Binding-site contacts:
Ligand atom C30 contacts residue ILE137 of chain 1.E at 3.8 Å (hydrophobic).
Ligand atom C16 contacts residue GLN26 of chain 1.E at 4.0 Å.
Ligand atom C22 contacts residue ARG104 of chain 1.E at 3.7 Å.
Ligand atom C21 contacts residue ALA108 of chain 1.E at 3.8 Å (hydrophobic).
Ligand atom C14 contacts residue PHE117 of chain 1.E at 3.6 Å (hydrophobic).
Ligand atom C26 contacts residue CYS60 of chain 1.E at 3.9 Å (hydrophobic).
Ligand atom C7 contacts residue MET105 of chain 1.E at 3.9 Å (hydrophobic).
Ligand atom C22 contacts residue GLN26 of chain 1.E at 4.0 Å.
Ligand atom C27 contacts residue CYS25 of chain 1.E at 3.6 Å (hydrophobic).
Ligand atom C17 contacts residue VAL101 of chain 1.E at 3.8 Å (hydrophobic).
Ligand atom C12 contacts residue LEU64 of chain 1.E at 3.8 Å (hydrophobic).
Ligand atom C31 contacts residue TRP57 of chain 1.E at 4.0 Å (hydrophobic).
Ligand atom C24 contacts residue VAL116 of chain 1.E at 3.9 Å (hydrophobic).
Ligand atom O4 contacts residue CYS25 of chain 1.E at 2.7 Å (h-bond).
Ligand atom C10 contacts residue LEU64 of chain 1.E at 4.0 Å (hydrophobic).
Ligand atom C25 contacts residue CYS25 of chain 1.E at 3.8 Å (hydrophobic).
Ligand atom C21 contacts residue LEU27 of chain 1.E at 4.1 Å (hydrophobic).
Ligand atom C20 contacts residue HIS63 of chain 1.E at 3.5 Å.
Ligand atom C28 contacts residue CYS60 of chain 1.E at 3.8 Å (hydrophobic).
Ligand atom C28 contacts residue LEU64 of chain 1.E at 3.9 Å (hydrophobic).
Ligand atom C23 contacts residue GLN26 of chain 1.E at 3.7 Å.
Ligand atom C27 contacts residue ARG104 of chain 1.E at 3.5 Å.
Ligand atom C24 contacts residue PHE118 of chain 1.E at 3.7 Å (hydrophobic).
Ligand atom C15 contacts residue PHE118 of chain 1.E at 4.0 Å (hydrophobic).
Ligand atom C17 contacts residue ALA67 of chain 1.E at 3.7 Å (hydrophobic).
Ligand atom C24 contacts residue MET105 of chain 1.E at 4.1 Å (hydrophobic).
Ligand atom C24 contacts residue PHE128 of chain 1.E at 3.6 Å (hydrophobic).
Ligand atom C19 contacts residue GLN26 of chain 1.E at 3.5 Å.
Ligand atom O4 contacts residue ARG104 of chain 1.E at 4.1 Å.
Ligand atom C29 contacts residue ILE140 of chain 1.E at 4.1 Å (hydrophobic).
Ligand atom C22 contacts residue CYS25 of chain 1.E at 3.6 Å (hydrophobic).
Ligand atom C10 contacts residue MET105 of chain 1.E at 3.7 Å (hydrophobic).
Ligand atom O2 contacts residue PHE118 of chain 1.E at 3.6 Å.
Ligand atom C31 contacts residue ILE137 of chain 1.E at 3.9 Å (hydrophobic).
Ligand atom O2 contacts residue PHE117 of chain 1.E at 2.8 Å (h-bond).
Ligand atom C25 contacts residue LEU27 of chain 1.E at 4.1 Å (hydrophobic).
Ligand atom C19 contacts residue ALA67 of chain 1.E at 3.7 Å (hydrophobic).
Ligand atom C13 contacts residue PHE117 of chain 1.E at 3.5 Å (hydrophobic).
Ligand atom O1 contacts residue LEU64 of chain 1.E at 3.3 Å.
Ligand atom O3 contacts residue MET105 of chain 1.E at 3.8 Å.

Sequence of chain 1.E:
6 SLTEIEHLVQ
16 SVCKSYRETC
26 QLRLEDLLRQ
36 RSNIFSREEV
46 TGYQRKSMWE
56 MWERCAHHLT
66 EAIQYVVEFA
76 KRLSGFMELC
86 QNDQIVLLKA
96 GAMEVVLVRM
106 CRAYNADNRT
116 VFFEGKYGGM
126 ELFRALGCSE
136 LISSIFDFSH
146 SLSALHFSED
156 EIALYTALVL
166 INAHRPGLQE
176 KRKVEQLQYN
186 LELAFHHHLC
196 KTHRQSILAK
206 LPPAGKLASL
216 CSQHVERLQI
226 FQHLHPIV

A protein and the small-molecule ligand that binds it are described below.
Small molecule (SMILES): C[C@@H]1CC[C@@]2(OC1)O[C@H]1C[C@H]3[C@@H]4CC[C@H]5C[C@@H](O)CC[C@]5(C)[C@H]4C[C@@H](O)[C@]3(C)[C@H]1[C@@H]2C